Sequence of chain 1.A:
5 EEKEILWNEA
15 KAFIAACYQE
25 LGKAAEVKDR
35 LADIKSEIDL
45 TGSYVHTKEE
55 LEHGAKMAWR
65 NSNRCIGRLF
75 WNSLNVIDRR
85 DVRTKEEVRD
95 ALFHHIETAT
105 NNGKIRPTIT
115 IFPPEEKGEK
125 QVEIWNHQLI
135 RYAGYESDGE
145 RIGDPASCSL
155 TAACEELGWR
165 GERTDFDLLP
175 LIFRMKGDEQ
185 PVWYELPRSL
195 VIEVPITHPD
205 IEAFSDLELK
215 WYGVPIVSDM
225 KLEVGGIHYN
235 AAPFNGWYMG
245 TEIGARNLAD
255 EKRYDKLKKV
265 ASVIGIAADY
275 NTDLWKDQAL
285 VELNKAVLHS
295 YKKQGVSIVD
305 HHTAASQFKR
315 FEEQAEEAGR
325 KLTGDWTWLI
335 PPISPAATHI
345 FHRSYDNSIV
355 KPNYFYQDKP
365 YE

Binding-site contacts:
Ligand atom C02 contacts residue GLY240 of chain 1.A at 3.1 Å.
Ligand atom N27 contacts residue TRP332 of chain 1.A at 3.6 Å.
Ligand atom C31 contacts residue ARG250 of chain 1.A at 3.5 Å.
Ligand atom C04 contacts residue PRO219 of chain 1.A at 3.5 Å (hydrophobic).
Ligand atom C35 contacts residue POL1 of chain 1.F at 3.4 Å.
Ligand atom N08 contacts residue GLU246 of chain 1.A at 2.9 Å (salt-bridge).
Ligand atom C36 contacts residue HEM1 of chain 1.B at 2.9 Å.
Ligand atom N08 contacts residue TRP241 of chain 1.A at 3.1 Å (h-bond).
Ligand atom C35 contacts residue HEM1 of chain 1.B at 3.6 Å.
Ligand atom C13 contacts residue HEM1 of chain 1.B at 3.5 Å.
Ligand atom C24 contacts residue THR331 of chain 1.A at 3.6 Å.
Ligand atom C06 contacts residue GLU246 of chain 1.A at 3.5 Å.
Ligand atom C03 contacts residue PHE238 of chain 1.A at 3.6 Å (hydrophobic).
Ligand atom O37 contacts residue HEM1 of chain 1.B at 3.5 Å (h-bond).
Ligand atom S21 contacts residue ARG250 of chain 1.A at 3.5 Å (salt-bridge).
Ligand atom C26 contacts residue ARG250 of chain 1.A at 3.0 Å.
Ligand atom C23 contacts residue PHE345 of chain 2.A at 3.6 Å (hydrophobic).
Ligand atom C16 contacts residue GLU246 of chain 1.A at 3.5 Å.
Ligand atom C23 contacts residue THR331 of chain 1.A at 3.0 Å.
Ligand atom N28 contacts residue HEM1 of chain 1.B at 3.0 Å (h-bond).
Ligand atom S01 contacts residue GLY240 of chain 1.A at 3.5 Å (h-bond).
Ligand atom C02 contacts residue HEM1 of chain 1.B at 3.6 Å.
Ligand atom C03 contacts residue PRO219 of chain 1.A at 3.5 Å (hydrophobic).
Ligand atom C25 contacts residue ARG250 of chain 1.A at 3.4 Å.
Ligand atom O18 contacts residue HIS131 of chain 1.A at 2.7 Å (h-bond).
Ligand atom N28 contacts residue ARG250 of chain 1.A at 3.3 Å (salt-bridge).
Ligand atom C12 contacts residue HEM1 of chain 1.B at 3.6 Å.
Ligand atom C16 contacts residue POL1 of chain 1.F at 3.5 Å.
Ligand atom C38 contacts residue HEM1 of chain 1.B at 3.0 Å.
Ligand atom S01 contacts residue HEM1 of chain 1.B at 3.3 Å (h-bond).
Ligand atom C22 contacts residue GOL1 of chain 2.I at 3.4 Å.
Ligand atom C32 contacts residue ARG250 of chain 1.A at 3.4 Å.
Ligand atom C02 contacts residue ASN239 of chain 1.A at 3.5 Å.
Ligand atom C11 contacts residue GLU246 of chain 1.A at 3.3 Å.
Ligand atom N07 contacts residue GLU246 of chain 1.A at 2.6 Å (salt-bridge).
Ligand atom C04 contacts residue VAL221 of chain 1.A at 3.6 Å (hydrophobic).
Ligand atom O37 contacts residue POL1 of chain 1.F at 3.4 Å.
Ligand atom C02 contacts residue PHE238 of chain 1.A at 3.6 Å (hydrophobic).
Ligand atom N27 contacts residue ARG250 of chain 1.A at 3.2 Å (salt-bridge).
Ligand atom C34 contacts residue POL1 of chain 1.F at 3.4 Å.

This protein binds this small molecule.
Small molecule (SMILES): [H]/N=C(\[N]c1cccc(OC[C@@H](O)c2cccc(N/C(=N\[H])c3cccs3)c2)c1)c1cccs1

Sequence of chain 2.A:
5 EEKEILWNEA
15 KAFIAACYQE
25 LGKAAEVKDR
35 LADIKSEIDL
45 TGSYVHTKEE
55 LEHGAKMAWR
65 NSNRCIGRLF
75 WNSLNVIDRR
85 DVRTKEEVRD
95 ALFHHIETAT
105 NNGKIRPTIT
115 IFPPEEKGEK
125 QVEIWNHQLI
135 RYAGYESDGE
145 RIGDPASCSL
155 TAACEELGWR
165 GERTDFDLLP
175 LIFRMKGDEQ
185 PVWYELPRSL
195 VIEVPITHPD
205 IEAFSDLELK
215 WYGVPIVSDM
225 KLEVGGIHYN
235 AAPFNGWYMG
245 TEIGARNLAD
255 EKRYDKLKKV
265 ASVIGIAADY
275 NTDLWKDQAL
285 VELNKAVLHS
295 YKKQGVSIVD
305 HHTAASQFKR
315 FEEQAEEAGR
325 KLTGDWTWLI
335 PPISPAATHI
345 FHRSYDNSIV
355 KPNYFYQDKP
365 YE